Binding-site contacts:
Ligand atom C5 contacts residue SER491 of chain 1.C at 4.3 Å.
Ligand atom C5 contacts residue ASN489 of chain 1.C at 3.5 Å.
Ligand atom C2 contacts residue SER491 of chain 1.C at 4.1 Å.
Ligand atom C4 contacts residue SER491 of chain 1.C at 4.5 Å.
Ligand atom C7 contacts residue ASN489 of chain 1.C at 3.2 Å.
Ligand atom C1 contacts residue SER491 of chain 1.C at 3.9 Å.
Ligand atom O6 contacts residue SER491 of chain 1.C at 3.7 Å.
Ligand atom O7 contacts residue ASN489 of chain 1.C at 3.1 Å (h-bond).
Ligand atom N2 contacts residue ASN489 of chain 1.C at 2.9 Å (h-bond).
Ligand atom C3 contacts residue ASN489 of chain 1.C at 3.7 Å.
Ligand atom C2 contacts residue ASN489 of chain 1.C at 2.4 Å.
Ligand atom O5 contacts residue SER491 of chain 1.C at 3.3 Å.
Ligand atom O5 contacts residue ASN489 of chain 1.C at 2.2 Å (h-bond).
Ligand atom C4 contacts residue ASN489 of chain 1.C at 4.1 Å.
Ligand atom C8 contacts residue ASN489 of chain 1.C at 4.3 Å.
Ligand atom O5 contacts residue SER490 of chain 1.C at 4.4 Å.
Ligand atom C1 contacts residue ASN489 of chain 1.C at 1.4 Å.

This small molecule binds to this protein.
Small molecule (SMILES): CC(=O)N[C@@H]1[C@@H](O)[C@H](O)[C@@H](CO)O[C@H]1O

Sequence of chain 1.C:
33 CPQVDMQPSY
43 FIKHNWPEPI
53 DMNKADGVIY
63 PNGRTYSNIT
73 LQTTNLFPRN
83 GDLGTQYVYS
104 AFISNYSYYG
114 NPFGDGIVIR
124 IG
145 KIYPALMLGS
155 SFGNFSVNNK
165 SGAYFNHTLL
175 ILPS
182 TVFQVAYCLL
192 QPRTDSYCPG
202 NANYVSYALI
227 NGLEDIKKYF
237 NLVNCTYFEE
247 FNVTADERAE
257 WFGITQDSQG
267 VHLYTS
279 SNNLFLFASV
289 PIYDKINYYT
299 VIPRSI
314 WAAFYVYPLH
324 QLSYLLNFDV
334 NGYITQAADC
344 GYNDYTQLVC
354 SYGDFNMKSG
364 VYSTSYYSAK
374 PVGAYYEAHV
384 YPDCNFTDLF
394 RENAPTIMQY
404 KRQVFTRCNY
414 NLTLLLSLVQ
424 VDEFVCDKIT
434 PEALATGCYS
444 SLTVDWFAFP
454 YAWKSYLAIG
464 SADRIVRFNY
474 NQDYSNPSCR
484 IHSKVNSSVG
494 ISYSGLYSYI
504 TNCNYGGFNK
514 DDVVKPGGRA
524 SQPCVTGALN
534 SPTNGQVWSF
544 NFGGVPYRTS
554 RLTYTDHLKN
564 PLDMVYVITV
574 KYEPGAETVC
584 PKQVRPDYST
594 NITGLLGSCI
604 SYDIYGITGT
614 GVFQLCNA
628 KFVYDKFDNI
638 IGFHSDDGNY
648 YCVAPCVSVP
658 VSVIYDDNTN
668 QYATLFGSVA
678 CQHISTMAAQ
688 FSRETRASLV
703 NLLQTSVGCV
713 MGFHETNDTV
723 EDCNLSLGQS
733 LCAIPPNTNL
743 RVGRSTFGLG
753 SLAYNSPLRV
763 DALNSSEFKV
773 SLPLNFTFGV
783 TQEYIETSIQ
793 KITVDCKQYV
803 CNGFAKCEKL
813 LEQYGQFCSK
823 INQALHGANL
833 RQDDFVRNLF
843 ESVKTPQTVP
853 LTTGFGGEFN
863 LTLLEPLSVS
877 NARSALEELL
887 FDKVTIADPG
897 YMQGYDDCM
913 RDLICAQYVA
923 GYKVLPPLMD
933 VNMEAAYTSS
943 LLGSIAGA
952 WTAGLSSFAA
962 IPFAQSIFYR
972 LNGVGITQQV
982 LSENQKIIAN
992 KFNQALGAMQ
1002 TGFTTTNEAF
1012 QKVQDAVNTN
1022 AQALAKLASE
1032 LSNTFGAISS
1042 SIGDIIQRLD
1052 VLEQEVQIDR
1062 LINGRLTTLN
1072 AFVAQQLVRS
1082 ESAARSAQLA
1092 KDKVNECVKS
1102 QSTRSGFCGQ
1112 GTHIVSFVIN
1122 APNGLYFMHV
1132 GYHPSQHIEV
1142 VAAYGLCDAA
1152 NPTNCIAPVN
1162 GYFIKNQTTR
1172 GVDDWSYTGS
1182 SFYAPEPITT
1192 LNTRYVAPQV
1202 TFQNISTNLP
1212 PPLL